Sequence of chain 1.E:
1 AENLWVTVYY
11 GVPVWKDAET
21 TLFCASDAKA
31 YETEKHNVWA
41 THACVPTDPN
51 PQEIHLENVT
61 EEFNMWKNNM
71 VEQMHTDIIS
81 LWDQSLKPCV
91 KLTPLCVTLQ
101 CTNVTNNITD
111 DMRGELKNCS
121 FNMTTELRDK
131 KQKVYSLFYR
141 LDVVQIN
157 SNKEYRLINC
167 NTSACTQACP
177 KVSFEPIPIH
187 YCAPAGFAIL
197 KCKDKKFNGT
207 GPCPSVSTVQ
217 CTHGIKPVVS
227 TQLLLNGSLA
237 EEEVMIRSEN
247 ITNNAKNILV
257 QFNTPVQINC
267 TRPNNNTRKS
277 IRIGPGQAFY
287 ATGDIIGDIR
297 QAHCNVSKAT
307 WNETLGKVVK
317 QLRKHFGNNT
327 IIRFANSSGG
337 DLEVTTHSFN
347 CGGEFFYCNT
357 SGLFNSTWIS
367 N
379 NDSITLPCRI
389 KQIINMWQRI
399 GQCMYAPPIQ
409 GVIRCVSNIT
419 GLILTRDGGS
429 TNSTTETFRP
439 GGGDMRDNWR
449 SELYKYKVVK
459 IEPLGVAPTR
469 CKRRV

The protein below binds the small molecule below.
Small molecule (SMILES): CC(=O)N[C@H]1[C@H](O[C@H]2[C@H](O)[C@@H](NC(C)=O)CO[C@@H]2CO)O[C@H](CO)[C@@H](O)[C@@H]1O

Binding-site contacts:
Ligand atom C7 contacts residue ASN246 of chain 1.E at 3.8 Å.
Ligand atom O6 contacts residue THR248 of chain 1.E at 4.4 Å.
Ligand atom N2 contacts residue ASN246 of chain 1.E at 2.9 Å (h-bond).
Ligand atom O5 contacts residue THR248 of chain 1.E at 2.9 Å (h-bond).
Ligand atom C1 contacts residue THR248 of chain 1.E at 3.2 Å.
Ligand atom C6 contacts residue THR248 of chain 1.E at 3.6 Å.
Ligand atom C2 contacts residue ASN246 of chain 1.E at 2.5 Å.
Ligand atom C6 contacts residue ASN249 of chain 1.E at 4.5 Å.
Ligand atom C1 contacts residue ASN249 of chain 1.E at 4.4 Å.
Ligand atom O6 contacts residue ASN249 of chain 1.E at 4.0 Å.
Ligand atom C4 contacts residue ASN246 of chain 1.E at 4.2 Å.
Ligand atom C4 contacts residue THR248 of chain 1.E at 4.4 Å.
Ligand atom C1 contacts residue ASN246 of chain 1.E at 1.4 Å.
Ligand atom O5 contacts residue ASN249 of chain 1.E at 3.6 Å.
Ligand atom C5 contacts residue THR248 of chain 1.E at 3.0 Å.
Ligand atom O5 contacts residue ASN246 of chain 1.E at 2.4 Å (h-bond).
Ligand atom C2 contacts residue THR248 of chain 1.E at 4.5 Å.
Ligand atom C5 contacts residue ASN246 of chain 1.E at 3.7 Å.
Ligand atom C3 contacts residue ASN246 of chain 1.E at 3.8 Å.
Ligand atom O7 contacts residue ASN246 of chain 1.E at 4.2 Å.